This small molecule binds to this protein.
Small molecule (SMILES): CC(=O)N[C@@H]1[C@@H](O)[C@H](O)[C@@H](CO)O[C@H]1O

Binding-site contacts:
Ligand atom O7 contacts residue ARG319 of chain 2.D at 3.6 Å.
Ligand atom O7 contacts residue LYS320 of chain 2.D at 3.9 Å.
Ligand atom O7 contacts residue ASN324 of chain 2.D at 3.5 Å (h-bond).
Ligand atom C7 contacts residue ASN324 of chain 2.D at 3.1 Å.
Ligand atom C8 contacts residue ASN324 of chain 2.D at 3.2 Å.
Ligand atom C2 contacts residue ASN324 of chain 2.D at 2.5 Å.
Ligand atom N2 contacts residue ASN324 of chain 2.D at 2.9 Å (h-bond).
Ligand atom C7 contacts residue ARG319 of chain 2.D at 4.4 Å.
Ligand atom C4 contacts residue ASN324 of chain 2.D at 4.2 Å.
Ligand atom C3 contacts residue ASN324 of chain 2.D at 3.8 Å.
Ligand atom C1 contacts residue ASN324 of chain 2.D at 1.4 Å.
Ligand atom C5 contacts residue ASN324 of chain 2.D at 3.6 Å.
Ligand atom O5 contacts residue ASN324 of chain 2.D at 2.3 Å (h-bond).

Sequence of chain 2.D:
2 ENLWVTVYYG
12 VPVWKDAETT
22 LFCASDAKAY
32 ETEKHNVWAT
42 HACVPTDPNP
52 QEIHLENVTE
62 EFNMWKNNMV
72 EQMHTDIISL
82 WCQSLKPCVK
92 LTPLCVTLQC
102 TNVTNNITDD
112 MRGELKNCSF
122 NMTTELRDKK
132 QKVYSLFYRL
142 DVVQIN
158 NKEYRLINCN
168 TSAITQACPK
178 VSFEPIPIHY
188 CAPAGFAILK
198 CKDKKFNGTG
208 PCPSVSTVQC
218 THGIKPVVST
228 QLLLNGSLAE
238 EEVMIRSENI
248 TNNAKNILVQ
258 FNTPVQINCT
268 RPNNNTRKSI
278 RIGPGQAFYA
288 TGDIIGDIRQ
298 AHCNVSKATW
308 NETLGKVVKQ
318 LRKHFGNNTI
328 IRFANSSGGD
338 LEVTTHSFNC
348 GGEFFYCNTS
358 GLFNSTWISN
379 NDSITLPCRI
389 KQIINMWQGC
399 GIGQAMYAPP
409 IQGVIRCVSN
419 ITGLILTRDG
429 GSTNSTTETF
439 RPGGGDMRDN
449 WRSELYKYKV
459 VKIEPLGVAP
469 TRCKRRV